Sequence of chain 1.A:
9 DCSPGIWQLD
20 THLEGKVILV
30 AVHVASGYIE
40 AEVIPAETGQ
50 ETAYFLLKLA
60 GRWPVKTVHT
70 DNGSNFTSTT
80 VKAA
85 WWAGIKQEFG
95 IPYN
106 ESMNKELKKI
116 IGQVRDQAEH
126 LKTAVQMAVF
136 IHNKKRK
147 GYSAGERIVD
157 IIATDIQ

This protein binds this small molecule.
Small molecule (SMILES): O=C(O)Cc1c(-c2ccccc2)c2cc(Cl)ccc2[nH]c1=O

Binding-site contacts:
Ligand atom C8 contacts residue P031 of chain 2.F at 4.0 Å.
Ligand atom C12 contacts residue ALA82 of chain 1.A at 3.8 Å (hydrophobic).
Ligand atom C15 contacts residue P031 of chain 2.F at 3.8 Å.
Ligand atom C16 contacts residue THR79 of chain 1.A at 3.5 Å.
Ligand atom C17 contacts residue THR128 of chain 2.A at 3.2 Å.
Ligand atom C17 contacts residue ALA123 of chain 2.A at 4.0 Å (hydrophobic).
Ligand atom C14 contacts residue THR78 of chain 1.A at 3.7 Å.
Ligand atom C15 contacts residue THR78 of chain 1.A at 3.5 Å.
Ligand atom C17 contacts residue HIS125 of chain 2.A at 3.8 Å.
Ligand atom C7 contacts residue THR79 of chain 1.A at 3.9 Å.
Ligand atom C17 contacts residue GLU124 of chain 2.A at 3.7 Å.
Ligand atom O1 contacts residue HIS125 of chain 2.A at 3.7 Å.
Ligand atom C2 contacts residue THR128 of chain 2.A at 3.3 Å.
Ligand atom C13 contacts residue P031 of chain 2.F at 4.0 Å.
Ligand atom C6 contacts residue THR79 of chain 1.A at 3.4 Å.
Ligand atom C11 contacts residue ALA83 of chain 1.A at 3.6 Å (hydrophobic).
Ligand atom C14 contacts residue P031 of chain 2.F at 3.8 Å.
Ligand atom O3 contacts residue THR128 of chain 2.A at 2.6 Å (h-bond).
Ligand atom O2 contacts residue HIS125 of chain 2.A at 4.0 Å.
Ligand atom N contacts residue THR79 of chain 1.A at 3.5 Å (h-bond).
Ligand atom C15 contacts residue THR79 of chain 1.A at 4.2 Å.
Ligand atom C13 contacts residue ALA82 of chain 1.A at 3.6 Å (hydrophobic).
Ligand atom C9 contacts residue MET132 of chain 2.A at 3.5 Å (hydrophobic).
Ligand atom C11 contacts residue ALA82 of chain 1.A at 3.8 Å (hydrophobic).
Ligand atom C14 contacts residue ALA82 of chain 1.A at 4.0 Å (hydrophobic).
Ligand atom C3 contacts residue THR79 of chain 1.A at 4.0 Å.
Ligand atom O2 contacts residue ALA123 of chain 2.A at 3.8 Å.
Ligand atom O2 contacts residue GLU124 of chain 2.A at 3.0 Å (salt-bridge).
Ligand atom C8 contacts residue GLN122 of chain 2.A at 3.9 Å.
Ligand atom C12 contacts residue THR79 of chain 1.A at 4.0 Å.
Ligand atom CL contacts residue THR78 of chain 1.A at 3.2 Å.
Ligand atom C5 contacts residue THR79 of chain 1.A at 4.0 Å.
Ligand atom C9 contacts residue GLN122 of chain 2.A at 3.4 Å.
Ligand atom O3 contacts residue ALA123 of chain 2.A at 3.9 Å.
Ligand atom O3 contacts residue HIS125 of chain 2.A at 2.9 Å (h-bond).
Ligand atom O3 contacts residue GLU124 of chain 2.A at 3.7 Å.
Ligand atom C1 contacts residue THR79 of chain 1.A at 3.9 Å.
Ligand atom CL contacts residue ALA82 of chain 1.A at 3.7 Å.
Ligand atom C10 contacts residue MET132 of chain 2.A at 3.4 Å (hydrophobic).
Ligand atom CL contacts residue P031 of chain 2.F at 4.0 Å.

Sequence of chain 2.A:
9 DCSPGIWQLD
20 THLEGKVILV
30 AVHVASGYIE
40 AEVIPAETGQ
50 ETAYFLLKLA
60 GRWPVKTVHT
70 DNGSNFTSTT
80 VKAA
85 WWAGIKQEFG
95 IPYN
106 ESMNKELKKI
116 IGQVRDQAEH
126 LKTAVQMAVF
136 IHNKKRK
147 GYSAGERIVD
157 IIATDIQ